Sequence of chain 1.P:
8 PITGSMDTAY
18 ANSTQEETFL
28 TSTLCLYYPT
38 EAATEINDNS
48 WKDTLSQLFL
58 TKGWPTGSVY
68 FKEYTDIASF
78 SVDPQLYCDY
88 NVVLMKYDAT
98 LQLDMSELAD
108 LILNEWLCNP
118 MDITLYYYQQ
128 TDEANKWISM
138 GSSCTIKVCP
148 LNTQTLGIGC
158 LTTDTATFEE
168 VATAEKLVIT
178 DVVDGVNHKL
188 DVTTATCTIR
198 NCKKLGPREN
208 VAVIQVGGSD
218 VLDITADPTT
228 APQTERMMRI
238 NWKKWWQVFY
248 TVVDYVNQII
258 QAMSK

A protein and the small-molecule ligand that binds it are described below.
Small molecule (SMILES): CC(=O)N[C@H]1[C@H](O[C@H]2[C@H](O)[C@@H](NC(C)=O)CO[C@@H]2CO)O[C@H](CO)[C@@H](O)[C@@H]1O

Binding-site contacts:
Ligand atom C5 contacts residue ASN19 of chain 1.P at 3.6 Å.
Ligand atom N2 contacts residue ASN19 of chain 1.P at 4.0 Å.
Ligand atom C1 contacts residue ASN19 of chain 1.P at 2.3 Å.
Ligand atom C7 contacts residue ALA18 of chain 1.P at 4.4 Å (hydrophobic).
Ligand atom O7 contacts residue ALA18 of chain 1.P at 4.3 Å.
Ligand atom C3 contacts residue ASN19 of chain 1.P at 4.4 Å.
Ligand atom C2 contacts residue ASN19 of chain 1.P at 3.6 Å.
Ligand atom C8 contacts residue ALA18 of chain 1.P at 4.0 Å (hydrophobic).
Ligand atom O5 contacts residue ASN19 of chain 1.P at 2.9 Å (h-bond).
Ligand atom C8 contacts residue TYR17 of chain 1.P at 3.4 Å (hydrophobic).
Ligand atom C7 contacts residue TYR17 of chain 1.P at 4.3 Å (hydrophobic).